Binding-site contacts:
Ligand atom CA3 contacts residue FE21 of chain 5.B at 3.0 Å.
Ligand atom CA5 contacts residue PHE186 of chain 5.A at 3.5 Å (hydrophobic).
Ligand atom OA2 contacts residue HIS209 of chain 5.A at 2.9 Å.
Ligand atom CL2 contacts residue TYR249 of chain 5.A at 3.5 Å.
Ligand atom OA3 contacts residue HIS194 of chain 5.A at 3.3 Å (h-bond).
Ligand atom OA2 contacts residue FE21 of chain 5.B at 2.1 Å.
Ligand atom CA4 contacts residue ASN242 of chain 5.A at 3.3 Å.
Ligand atom OA2 contacts residue GLU259 of chain 5.A at 3.3 Å (salt-bridge).
Ligand atom CA5 contacts residue HIS240 of chain 5.A at 3.4 Å.
Ligand atom CA5 contacts residue ILE172 of chain 5.A at 3.8 Å (hydrophobic).
Ligand atom CB4 contacts residue P6G1 of chain 5.F at 3.7 Å.
Ligand atom CA3 contacts residue HIS240 of chain 5.A at 3.4 Å.
Ligand atom CL1 contacts residue PHE186 of chain 5.A at 3.8 Å.
Ligand atom CA2 contacts residue FE21 of chain 5.B at 3.0 Å.
Ligand atom CA6 contacts residue PHE186 of chain 5.A at 3.5 Å (hydrophobic).
Ligand atom CB3 contacts residue PHE201 of chain 5.A at 3.7 Å (hydrophobic).
Ligand atom CA5 contacts residue ASN242 of chain 5.A at 3.3 Å.
Ligand atom CB1 contacts residue TYR249 of chain 5.A at 3.7 Å (hydrophobic).
Ligand atom CA2 contacts residue HIS240 of chain 5.A at 3.5 Å.
Ligand atom CB5 contacts residue P6G1 of chain 5.F at 3.8 Å.
Ligand atom CA4 contacts residue PHE186 of chain 5.A at 3.6 Å (hydrophobic).
Ligand atom CA3 contacts residue PHE186 of chain 5.A at 3.9 Å (hydrophobic).
Ligand atom CA1 contacts residue TYR249 of chain 5.A at 3.6 Å (hydrophobic).
Ligand atom CL2 contacts residue HIS240 of chain 5.A at 3.3 Å.
Ligand atom CA4 contacts residue HIS240 of chain 5.A at 3.5 Å.
Ligand atom CL1 contacts residue VAL147 of chain 5.A at 3.4 Å.
Ligand atom OA3 contacts residue GLU259 of chain 5.A at 3.2 Å (salt-bridge).
Ligand atom OA3 contacts residue FE21 of chain 5.B at 2.3 Å.
Ligand atom CL2 contacts residue PRO279 of chain 5.A at 3.7 Å.
Ligand atom CB6 contacts residue TYR249 of chain 5.A at 3.6 Å (hydrophobic).
Ligand atom OA3 contacts residue HIS145 of chain 5.A at 3.4 Å.
Ligand atom CA1 contacts residue HIS240 of chain 5.A at 3.7 Å.
Ligand atom CA2 contacts residue TYR249 of chain 5.A at 3.1 Å (hydrophobic).
Ligand atom OA2 contacts residue TYR249 of chain 5.A at 2.7 Å (h-bond).
Ligand atom CA6 contacts residue HIS240 of chain 5.A at 3.7 Å.
Ligand atom CA6 contacts residue PRO279 of chain 5.A at 3.7 Å (hydrophobic).
Ligand atom CB3 contacts residue MET174 of chain 5.A at 3.8 Å (hydrophobic).
Ligand atom CB1 contacts residue MET174 of chain 5.A at 3.6 Å (hydrophobic).
Ligand atom CB2 contacts residue MET174 of chain 5.A at 3.5 Å (hydrophobic).
Ligand atom OA3 contacts residue HIS240 of chain 5.A at 3.6 Å (h-bond).

Sequence of chain 5.A:
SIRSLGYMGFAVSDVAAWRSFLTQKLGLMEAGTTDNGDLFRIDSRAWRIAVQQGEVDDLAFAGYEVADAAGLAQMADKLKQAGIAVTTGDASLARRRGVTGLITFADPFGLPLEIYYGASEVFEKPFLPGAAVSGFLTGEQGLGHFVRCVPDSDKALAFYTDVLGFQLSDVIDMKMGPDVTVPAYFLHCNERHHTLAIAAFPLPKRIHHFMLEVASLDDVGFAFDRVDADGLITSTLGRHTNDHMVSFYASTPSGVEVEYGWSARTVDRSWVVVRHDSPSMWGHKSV

A small-molecule ligand and the protein it binds are described below.
Small molecule (SMILES): Oc1cccc(-c2c(Cl)cccc2Cl)c1O